A small-molecule ligand and the protein it binds are described below.
Small molecule (SMILES): Nc1ccn([C@H]2C[C@H](O)[C@@H](COP(=O)(O)O)O2)c(=O)n1

Binding-site contacts:
Ligand atom C6 contacts residue ARG92 of chain 1.KA at 4.0 Å.
Ligand atom C4' contacts residue VAL203 of chain 1.KA at 4.2 Å (hydrophobic).
Ligand atom C1' contacts residue VAL203 of chain 1.KA at 4.1 Å (hydrophobic).
Ligand atom C5 contacts residue ARG92 of chain 1.KA at 4.3 Å.
Ligand atom C4' contacts residue PRO204 of chain 1.KA at 3.6 Å (hydrophobic).
Ligand atom O4' contacts residue VAL203 of chain 1.KA at 3.6 Å.
Ligand atom O5' contacts residue ASP202 of chain 1.KA at 4.4 Å.
Ligand atom O4' contacts residue ARG92 of chain 1.KA at 4.2 Å.
Ligand atom C5' contacts residue PRO204 of chain 1.KA at 4.3 Å (hydrophobic).
Ligand atom C2 contacts residue ARG92 of chain 1.KA at 4.3 Å.
Ligand atom C2' contacts residue DA1 of chain 1.DE at 3.3 Å.
Ligand atom O3' contacts residue DA1 of chain 1.DE at 1.6 Å.
Ligand atom C2' contacts residue PRO204 of chain 1.KA at 4.3 Å (hydrophobic).
Ligand atom N1 contacts residue ARG92 of chain 1.KA at 4.0 Å.
Ligand atom C1' contacts residue ARG92 of chain 1.KA at 4.4 Å.
Ligand atom O4' contacts residue PRO204 of chain 1.KA at 3.6 Å (h-bond).
Ligand atom C1' contacts residue PRO204 of chain 1.KA at 3.7 Å (hydrophobic).
Ligand atom C6 contacts residue PHE205 of chain 1.KA at 4.4 Å (hydrophobic).
Ligand atom C5' contacts residue ASP202 of chain 1.KA at 4.0 Å.
Ligand atom C4' contacts residue DA1 of chain 1.DE at 3.9 Å.
Ligand atom C4 contacts residue ARG92 of chain 1.KA at 4.4 Å.
Ligand atom C3' contacts residue DA1 of chain 1.DE at 2.6 Å.
Ligand atom C5 contacts residue PHE205 of chain 1.KA at 4.2 Å (hydrophobic).

Sequence of chain 1.KA:
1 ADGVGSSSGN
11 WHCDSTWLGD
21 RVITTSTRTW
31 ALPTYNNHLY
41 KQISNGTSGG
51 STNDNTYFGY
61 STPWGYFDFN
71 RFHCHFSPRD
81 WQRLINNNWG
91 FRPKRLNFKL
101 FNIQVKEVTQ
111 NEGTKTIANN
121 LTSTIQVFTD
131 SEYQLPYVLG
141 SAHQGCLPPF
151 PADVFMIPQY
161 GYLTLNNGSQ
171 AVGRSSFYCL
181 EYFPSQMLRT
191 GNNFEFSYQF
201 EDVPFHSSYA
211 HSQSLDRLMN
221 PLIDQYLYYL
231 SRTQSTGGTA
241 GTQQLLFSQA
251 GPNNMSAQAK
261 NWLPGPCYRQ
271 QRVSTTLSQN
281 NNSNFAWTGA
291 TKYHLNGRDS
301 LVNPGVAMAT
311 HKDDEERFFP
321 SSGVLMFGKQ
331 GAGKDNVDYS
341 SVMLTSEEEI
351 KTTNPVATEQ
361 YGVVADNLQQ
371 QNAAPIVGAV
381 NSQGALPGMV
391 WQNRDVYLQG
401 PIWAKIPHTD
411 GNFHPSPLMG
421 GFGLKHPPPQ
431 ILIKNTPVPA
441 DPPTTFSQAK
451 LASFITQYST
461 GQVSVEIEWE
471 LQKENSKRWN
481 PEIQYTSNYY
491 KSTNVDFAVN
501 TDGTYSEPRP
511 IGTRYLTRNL